Binding-site contacts:
Ligand atom O3 contacts residue ALA706 of chain 1.B at 3.8 Å.
Ligand atom O5 contacts residue ASN1074 of chain 1.B at 2.4 Å (h-bond).
Ligand atom O7 contacts residue ASN1074 of chain 1.B at 2.9 Å (h-bond).
Ligand atom C7 contacts residue SER711 of chain 1.B at 4.3 Å.
Ligand atom N2 contacts residue ASN1074 of chain 1.B at 2.9 Å (h-bond).
Ligand atom C3 contacts residue ASN1074 of chain 1.B at 3.8 Å.
Ligand atom C1 contacts residue ASN1074 of chain 1.B at 1.4 Å.
Ligand atom C4 contacts residue ASN1074 of chain 1.B at 4.2 Å.
Ligand atom C8 contacts residue ASN1074 of chain 1.B at 4.0 Å.
Ligand atom O7 contacts residue SER711 of chain 1.B at 3.3 Å (h-bond).
Ligand atom C7 contacts residue ASN1074 of chain 1.B at 3.1 Å.
Ligand atom C5 contacts residue ASN1074 of chain 1.B at 3.7 Å.
Ligand atom C2 contacts residue ASN1074 of chain 1.B at 2.4 Å.

This small molecule binds to this protein.
Small molecule (SMILES): CC(=O)N[C@H]1[C@H](O[C@H]2[C@H](O[C@@H]3O[C@@H](C)[C@@H](O)[C@@H](O)[C@@H]3O)[C@@H](NC(C)=O)CO[C@@H]2CO)O[C@H](CO)[C@@H](O[C@@H]2O[C@H](CO)[C@@H](O)[C@H](O)[C@@H]2O)[C@@H]1O

Sequence of chain 1.B:
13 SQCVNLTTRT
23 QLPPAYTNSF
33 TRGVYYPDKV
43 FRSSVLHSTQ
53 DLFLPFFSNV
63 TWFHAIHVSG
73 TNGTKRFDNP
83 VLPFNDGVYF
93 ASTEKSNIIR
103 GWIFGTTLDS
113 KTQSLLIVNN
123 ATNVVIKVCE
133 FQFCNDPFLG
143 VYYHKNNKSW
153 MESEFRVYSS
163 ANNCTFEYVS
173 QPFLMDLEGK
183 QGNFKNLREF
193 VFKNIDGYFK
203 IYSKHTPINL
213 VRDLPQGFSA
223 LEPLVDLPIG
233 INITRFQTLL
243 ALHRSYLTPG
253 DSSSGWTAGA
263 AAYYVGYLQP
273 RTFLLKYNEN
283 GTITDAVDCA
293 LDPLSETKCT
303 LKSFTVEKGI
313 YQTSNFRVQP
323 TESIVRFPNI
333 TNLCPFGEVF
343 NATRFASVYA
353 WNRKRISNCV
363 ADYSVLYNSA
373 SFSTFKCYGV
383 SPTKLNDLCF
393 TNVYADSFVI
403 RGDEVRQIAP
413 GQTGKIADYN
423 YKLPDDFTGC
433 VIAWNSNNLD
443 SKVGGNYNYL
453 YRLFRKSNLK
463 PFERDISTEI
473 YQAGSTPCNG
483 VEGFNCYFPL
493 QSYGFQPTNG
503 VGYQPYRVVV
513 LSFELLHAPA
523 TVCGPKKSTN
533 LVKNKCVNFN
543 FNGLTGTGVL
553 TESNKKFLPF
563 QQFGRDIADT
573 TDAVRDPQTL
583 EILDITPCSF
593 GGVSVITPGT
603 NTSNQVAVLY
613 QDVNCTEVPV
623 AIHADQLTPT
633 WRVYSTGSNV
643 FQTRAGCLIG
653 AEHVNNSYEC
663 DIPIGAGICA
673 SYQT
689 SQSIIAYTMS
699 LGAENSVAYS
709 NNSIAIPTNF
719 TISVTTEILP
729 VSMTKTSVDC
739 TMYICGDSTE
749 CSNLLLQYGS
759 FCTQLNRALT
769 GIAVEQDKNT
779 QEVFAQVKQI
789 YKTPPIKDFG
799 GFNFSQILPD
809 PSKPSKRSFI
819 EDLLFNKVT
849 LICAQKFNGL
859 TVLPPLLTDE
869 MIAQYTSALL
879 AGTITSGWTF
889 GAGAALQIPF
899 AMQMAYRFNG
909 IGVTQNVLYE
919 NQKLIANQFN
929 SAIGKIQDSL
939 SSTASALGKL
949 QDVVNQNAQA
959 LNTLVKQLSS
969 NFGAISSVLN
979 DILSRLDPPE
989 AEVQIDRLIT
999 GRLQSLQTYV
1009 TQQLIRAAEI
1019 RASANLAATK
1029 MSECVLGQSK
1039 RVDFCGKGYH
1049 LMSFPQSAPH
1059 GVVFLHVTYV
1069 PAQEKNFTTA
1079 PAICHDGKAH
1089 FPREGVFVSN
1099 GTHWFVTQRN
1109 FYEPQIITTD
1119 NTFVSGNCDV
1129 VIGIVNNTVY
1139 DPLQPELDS